A protein and the small-molecule ligand that binds it are described below.
Small molecule (SMILES): CC(=O)N[C@H]1[C@H](O[C@H]2[C@H](O)[C@@H](NC(C)=O)CO[C@@H]2CO)O[C@H](CO)[C@@H](O[C@@H]2O[C@H](CO[C@H]3O[C@H](CO)[C@@H](O)[C@H](O[C@H]4O[C@H](CO)[C@@H](O)[C@H](O)[C@@H]4O)[C@@H]3O)[C@@H](O)[C@H](O[C@H]3O[C@H](CO)[C@@H](O)[C@H](O)[C@@H]3O)[C@@H]2O)[C@@H]1O

Sequence of chain 1.A:
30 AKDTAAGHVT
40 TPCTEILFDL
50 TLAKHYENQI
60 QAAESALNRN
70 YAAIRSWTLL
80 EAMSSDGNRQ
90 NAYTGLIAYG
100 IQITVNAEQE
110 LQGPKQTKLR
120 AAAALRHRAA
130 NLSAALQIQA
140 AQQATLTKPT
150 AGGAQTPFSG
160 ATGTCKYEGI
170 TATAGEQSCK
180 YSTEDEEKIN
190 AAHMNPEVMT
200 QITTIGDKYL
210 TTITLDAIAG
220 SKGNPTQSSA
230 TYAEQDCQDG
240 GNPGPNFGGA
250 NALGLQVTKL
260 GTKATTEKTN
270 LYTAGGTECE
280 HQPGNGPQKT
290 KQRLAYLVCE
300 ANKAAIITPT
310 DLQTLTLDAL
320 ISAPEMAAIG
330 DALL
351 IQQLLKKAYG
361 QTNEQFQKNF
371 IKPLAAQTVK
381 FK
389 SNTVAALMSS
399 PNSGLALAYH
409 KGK

Sequence of chain 2.A:
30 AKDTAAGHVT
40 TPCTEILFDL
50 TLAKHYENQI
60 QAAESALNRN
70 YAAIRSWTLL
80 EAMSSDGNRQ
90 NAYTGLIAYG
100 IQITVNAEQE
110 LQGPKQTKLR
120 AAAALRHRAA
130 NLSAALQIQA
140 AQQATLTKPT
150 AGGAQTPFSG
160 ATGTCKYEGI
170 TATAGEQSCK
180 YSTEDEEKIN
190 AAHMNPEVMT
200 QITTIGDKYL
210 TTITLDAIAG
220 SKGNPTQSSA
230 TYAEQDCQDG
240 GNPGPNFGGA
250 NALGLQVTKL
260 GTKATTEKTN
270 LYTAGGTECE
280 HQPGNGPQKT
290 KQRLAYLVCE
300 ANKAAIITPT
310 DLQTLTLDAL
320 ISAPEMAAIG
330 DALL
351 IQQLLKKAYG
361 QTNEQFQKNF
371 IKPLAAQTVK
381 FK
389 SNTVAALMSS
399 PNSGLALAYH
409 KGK

Binding-site contacts:
Ligand atom O3 contacts residue SER177 of chain 1.A at 3.3 Å.
Ligand atom O2 contacts residue GLU175 of chain 1.A at 2.8 Å (salt-bridge).
Ligand atom C6 contacts residue SER132 of chain 1.A at 3.4 Å.
Ligand atom C5 contacts residue SER132 of chain 1.A at 3.4 Å.
Ligand atom O6 contacts residue ARG292 of chain 2.A at 3.2 Å (salt-bridge).
Ligand atom O3 contacts residue GLN176 of chain 1.A at 2.9 Å (h-bond).
Ligand atom O7 contacts residue ASN130 of chain 2.A at 3.2 Å (h-bond).
Ligand atom C8 contacts residue GLN176 of chain 1.A at 3.5 Å.
Ligand atom O5 contacts residue ASN130 of chain 2.A at 2.1 Å (h-bond).
Ligand atom C5 contacts residue ASN130 of chain 2.A at 3.5 Å.
Ligand atom O4 contacts residue GLU175 of chain 1.A at 3.1 Å (salt-bridge).
Ligand atom N2 contacts residue ASN130 of chain 2.A at 3.1 Å (h-bond).
Ligand atom C6 contacts residue GLN287 of chain 2.A at 3.9 Å.
Ligand atom O2 contacts residue LYS179 of chain 1.A at 2.9 Å (salt-bridge).
Ligand atom O5 contacts residue SER132 of chain 1.A at 3.9 Å.
Ligand atom C6 contacts residue ARG292 of chain 2.A at 3.7 Å.
Ligand atom C2 contacts residue GLN176 of chain 1.A at 3.7 Å.
Ligand atom O6 contacts residue PRO286 of chain 2.A at 3.4 Å.
Ligand atom C4 contacts residue PRO286 of chain 2.A at 3.8 Å (hydrophobic).
Ligand atom C3 contacts residue ASN130 of chain 2.A at 3.8 Å.
Ligand atom O7 contacts residue THR289 of chain 2.A at 3.2 Å.
Ligand atom C2 contacts residue ASN130 of chain 2.A at 2.5 Å.
Ligand atom C8 contacts residue ARG127 of chain 2.A at 3.8 Å.
Ligand atom C5 contacts residue GLU175 of chain 1.A at 3.6 Å.
Ligand atom C1 contacts residue SER177 of chain 1.A at 3.6 Å.
Ligand atom C3 contacts residue GLN176 of chain 1.A at 3.4 Å.
Ligand atom C7 contacts residue ASN130 of chain 2.A at 3.5 Å.
Ligand atom C2 contacts residue GLU175 of chain 1.A at 3.7 Å.
Ligand atom O7 contacts residue ARG127 of chain 2.A at 3.7 Å.
Ligand atom N2 contacts residue HIS126 of chain 2.A at 3.6 Å.
Ligand atom O6 contacts residue GLN287 of chain 2.A at 3.0 Å (h-bond).
Ligand atom O2 contacts residue SER177 of chain 1.A at 3.7 Å.
Ligand atom N2 contacts residue GLN176 of chain 1.A at 2.9 Å (h-bond).
Ligand atom C3 contacts residue GLU175 of chain 1.A at 3.9 Å.
Ligand atom C8 contacts residue ALA123 of chain 2.A at 3.5 Å (hydrophobic).
Ligand atom C1 contacts residue HIS126 of chain 2.A at 3.6 Å.
Ligand atom C7 contacts residue GLN176 of chain 1.A at 3.4 Å.
Ligand atom C1 contacts residue ASN130 of chain 2.A at 1.4 Å.
Ligand atom C2 contacts residue SER177 of chain 1.A at 3.6 Å.
Ligand atom O4 contacts residue PRO286 of chain 2.A at 3.4 Å.